Sequence of chain 5.B:
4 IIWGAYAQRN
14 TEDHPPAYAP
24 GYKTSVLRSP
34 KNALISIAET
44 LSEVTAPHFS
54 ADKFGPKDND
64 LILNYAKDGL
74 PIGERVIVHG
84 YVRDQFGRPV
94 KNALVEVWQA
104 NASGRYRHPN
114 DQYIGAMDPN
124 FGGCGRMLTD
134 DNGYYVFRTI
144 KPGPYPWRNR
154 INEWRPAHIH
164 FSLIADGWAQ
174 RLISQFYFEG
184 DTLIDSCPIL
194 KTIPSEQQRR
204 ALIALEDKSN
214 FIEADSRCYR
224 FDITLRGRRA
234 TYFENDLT

A small-molecule ligand and the protein it binds are described below.
Small molecule (SMILES): O=[N+]([O-])c1ccc(O)c(O)c1

Binding-site contacts:
Ligand atom O8 contacts residue GLN178 of chain 5.B at 3.8 Å.
Ligand atom C3 contacts residue GLY18 of chain 5.A at 3.7 Å.
Ligand atom O10 contacts residue ILE192 of chain 5.B at 3.5 Å.
Ligand atom O10 contacts residue PRO19 of chain 5.A at 4.0 Å.
Ligand atom O7 contacts residue TYR109 of chain 5.B at 3.0 Å (h-bond).
Ligand atom N9 contacts residue ILE192 of chain 5.B at 3.8 Å.
Ligand atom O7 contacts residue TYR148 of chain 5.B at 3.9 Å.
Ligand atom O8 contacts residue HIS163 of chain 5.B at 2.7 Å.
Ligand atom C5 contacts residue TRP150 of chain 5.B at 4.0 Å (hydrophobic).
Ligand atom C4 contacts residue PRO19 of chain 5.A at 3.3 Å (hydrophobic).
Ligand atom O8 contacts residue FE1 of chain 5.C at 2.2 Å.
Ligand atom O11 contacts residue TRP150 of chain 5.B at 3.4 Å.
Ligand atom O7 contacts residue FE1 of chain 5.C at 2.1 Å.
Ligand atom C6 contacts residue TYR148 of chain 5.B at 3.8 Å (hydrophobic).
Ligand atom N9 contacts residue TYR25 of chain 5.B at 3.5 Å (h-bond).
Ligand atom C1 contacts residue HIS161 of chain 5.B at 4.0 Å.
Ligand atom C3 contacts residue ILE192 of chain 5.B at 3.8 Å (hydrophobic).
Ligand atom O11 contacts residue TYR25 of chain 5.B at 3.8 Å.
Ligand atom O11 contacts residue PRO19 of chain 5.A at 3.9 Å.
Ligand atom C6 contacts residue ARG158 of chain 5.B at 3.9 Å.
Ligand atom C2 contacts residue HIS163 of chain 5.B at 3.9 Å.
Ligand atom O10 contacts residue TYR25 of chain 5.B at 2.4 Å (h-bond).
Ligand atom C3 contacts residue ARG158 of chain 5.B at 3.8 Å.
Ligand atom O11 contacts residue ARG142 of chain 5.A at 3.7 Å.
Ligand atom O7 contacts residue HIS161 of chain 5.B at 3.1 Å (h-bond).
Ligand atom O10 contacts residue ARG142 of chain 5.A at 3.9 Å.
Ligand atom C1 contacts residue FE1 of chain 5.C at 2.8 Å.
Ligand atom O8 contacts residue HIS161 of chain 5.B at 3.1 Å (h-bond).
Ligand atom O10 contacts residue THR16 of chain 5.A at 3.6 Å.
Ligand atom C2 contacts residue HIS161 of chain 5.B at 4.0 Å.
Ligand atom O8 contacts residue ARG158 of chain 5.B at 2.9 Å (salt-bridge).
Ligand atom C5 contacts residue PRO19 of chain 5.A at 3.5 Å (hydrophobic).
Ligand atom C2 contacts residue FE1 of chain 5.C at 2.8 Å.
Ligand atom C3 contacts residue PRO19 of chain 5.A at 3.6 Å (hydrophobic).
Ligand atom C4 contacts residue ILE192 of chain 5.B at 3.9 Å (hydrophobic).
Ligand atom O7 contacts residue ARG158 of chain 5.B at 3.8 Å.
Ligand atom N9 contacts residue PRO19 of chain 5.A at 3.5 Å.
Ligand atom C1 contacts residue ARG158 of chain 5.B at 3.7 Å.
Ligand atom N9 contacts residue TRP150 of chain 5.B at 4.0 Å.
Ligand atom C2 contacts residue ARG158 of chain 5.B at 3.2 Å.

Sequence of chain 5.A:
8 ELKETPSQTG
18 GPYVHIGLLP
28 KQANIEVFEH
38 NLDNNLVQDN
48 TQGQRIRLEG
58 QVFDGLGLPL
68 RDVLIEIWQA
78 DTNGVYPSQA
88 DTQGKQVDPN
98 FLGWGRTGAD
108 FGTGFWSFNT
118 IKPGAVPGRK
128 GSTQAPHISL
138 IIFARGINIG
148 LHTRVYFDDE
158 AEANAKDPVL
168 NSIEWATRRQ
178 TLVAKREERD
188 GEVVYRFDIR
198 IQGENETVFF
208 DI